Binding-site contacts:
Ligand atom C4 contacts residue ASN406 of chain 2.D at 4.1 Å.
Ligand atom C8 contacts residue NAG1 of chain 2.I at 3.3 Å.
Ligand atom C5 contacts residue ASN406 of chain 2.D at 3.6 Å.
Ligand atom C6 contacts residue SER255 of chain 2.D at 4.1 Å.
Ligand atom C1 contacts residue ASN406 of chain 2.D at 1.4 Å.
Ligand atom C8 contacts residue ASN226 of chain 2.D at 3.3 Å.
Ligand atom C8 contacts residue ASN406 of chain 2.D at 4.5 Å.
Ligand atom C7 contacts residue ASN406 of chain 2.D at 3.2 Å.
Ligand atom O5 contacts residue SER255 of chain 2.D at 3.7 Å.
Ligand atom N2 contacts residue ASN406 of chain 2.D at 2.9 Å (h-bond).
Ligand atom O5 contacts residue ASN406 of chain 2.D at 2.3 Å (h-bond).
Ligand atom O6 contacts residue SER255 of chain 2.D at 3.9 Å.
Ligand atom C2 contacts residue ASN406 of chain 2.D at 2.4 Å.
Ligand atom C3 contacts residue ASN406 of chain 2.D at 3.7 Å.
Ligand atom O7 contacts residue ASN226 of chain 2.D at 3.3 Å (h-bond).
Ligand atom O6 contacts residue LEU229 of chain 2.D at 4.0 Å.
Ligand atom C7 contacts residue ASN226 of chain 2.D at 3.6 Å.
Ligand atom O7 contacts residue ASN406 of chain 2.D at 3.0 Å (h-bond).

This protein binds this small molecule.
Small molecule (SMILES): CC(=O)N[C@H]1[C@H](O[C@H]2[C@H](O)[C@@H](NC(C)=O)CO[C@@H]2CO)O[C@H](CO)[C@@H](O)[C@@H]1O

Sequence of chain 2.D:
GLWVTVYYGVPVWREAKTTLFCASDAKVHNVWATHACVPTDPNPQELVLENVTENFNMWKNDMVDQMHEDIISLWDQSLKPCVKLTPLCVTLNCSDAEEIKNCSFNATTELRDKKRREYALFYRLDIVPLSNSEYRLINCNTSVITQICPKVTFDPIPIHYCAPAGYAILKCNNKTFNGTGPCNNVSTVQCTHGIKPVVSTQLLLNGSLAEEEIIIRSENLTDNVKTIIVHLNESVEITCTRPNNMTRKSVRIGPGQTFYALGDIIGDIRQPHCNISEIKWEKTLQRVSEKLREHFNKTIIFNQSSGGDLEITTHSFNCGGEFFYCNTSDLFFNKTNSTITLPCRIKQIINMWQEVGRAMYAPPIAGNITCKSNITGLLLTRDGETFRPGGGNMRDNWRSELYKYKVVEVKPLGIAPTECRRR